Sequence of chain 6.I:
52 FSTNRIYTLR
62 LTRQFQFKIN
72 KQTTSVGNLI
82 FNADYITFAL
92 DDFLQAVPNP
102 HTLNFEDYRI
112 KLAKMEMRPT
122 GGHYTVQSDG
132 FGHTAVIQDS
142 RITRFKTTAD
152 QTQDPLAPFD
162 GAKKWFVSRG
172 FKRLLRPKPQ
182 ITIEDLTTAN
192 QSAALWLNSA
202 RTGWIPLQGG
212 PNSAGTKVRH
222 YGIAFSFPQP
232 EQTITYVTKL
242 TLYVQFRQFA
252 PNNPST

Sequence of chain 4.I:
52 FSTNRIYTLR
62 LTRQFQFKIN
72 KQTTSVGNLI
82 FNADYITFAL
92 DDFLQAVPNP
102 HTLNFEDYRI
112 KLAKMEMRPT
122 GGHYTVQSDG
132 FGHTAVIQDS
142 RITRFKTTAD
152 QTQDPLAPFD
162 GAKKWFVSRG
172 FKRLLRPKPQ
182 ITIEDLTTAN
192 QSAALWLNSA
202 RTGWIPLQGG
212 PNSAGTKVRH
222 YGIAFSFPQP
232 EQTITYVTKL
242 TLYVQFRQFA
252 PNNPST

Sequence of chain 4.G:
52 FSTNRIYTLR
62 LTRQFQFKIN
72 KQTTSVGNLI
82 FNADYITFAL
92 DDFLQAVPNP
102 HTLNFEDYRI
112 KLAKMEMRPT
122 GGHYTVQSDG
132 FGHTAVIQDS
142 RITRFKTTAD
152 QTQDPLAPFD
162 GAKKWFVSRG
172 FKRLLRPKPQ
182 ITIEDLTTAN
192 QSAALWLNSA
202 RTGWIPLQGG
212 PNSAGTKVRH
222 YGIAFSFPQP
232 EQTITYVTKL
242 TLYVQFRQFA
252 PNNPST

Binding-site contacts:
Ligand atom O3' contacts residue LYS112 of chain 4.G at 3.4 Å.
Ligand atom C6 contacts residue LEU175 of chain 4.G at 3.6 Å (hydrophobic).
Ligand atom C4 contacts residue LEU175 of chain 4.G at 3.9 Å (hydrophobic).
Ligand atom O6 contacts residue LYS115 of chain 4.G at 3.6 Å.
Ligand atom OP2 contacts residue TYR244 of chain 4.G at 3.1 Å (h-bond).
Ligand atom O6 contacts residue LYS173 of chain 4.G at 3.0 Å (salt-bridge).
Ligand atom C2 contacts residue THR59 of chain 4.G at 3.4 Å.
Ligand atom C5' contacts residue LEU113 of chain 4.G at 4.0 Å (hydrophobic).
Ligand atom C6 contacts residue LYS173 of chain 4.G at 3.9 Å.
Ligand atom OP1 contacts residue ARG61 of chain 4.G at 3.8 Å.
Ligand atom N7 contacts residue LEU175 of chain 4.G at 3.9 Å.
Ligand atom C5 contacts residue LYS115 of chain 4.G at 3.9 Å.
Ligand atom O3' contacts residue ARG61 of chain 4.G at 3.9 Å.
Ligand atom OP1 contacts residue PHE52 of chain 6.I at 3.0 Å (h-bond).
Ligand atom N7 contacts residue LYS115 of chain 4.G at 3.0 Å (salt-bridge).
Ligand atom OP2 contacts residue LYS165 of chain 4.I at 2.9 Å (salt-bridge).
Ligand atom O5' contacts residue TYR244 of chain 4.G at 3.8 Å.
Ligand atom N4 contacts residue LYS173 of chain 4.G at 3.8 Å.
Ligand atom O2 contacts residue THR59 of chain 4.G at 3.2 Å (h-bond).
Ligand atom C7 contacts residue PHE52 of chain 6.I at 3.7 Å (hydrophobic).
Ligand atom OP1 contacts residue LYS164 of chain 4.I at 3.3 Å.
Ligand atom O2 contacts residue GLN246 of chain 4.G at 2.7 Å (h-bond).
Ligand atom C2 contacts residue GLN246 of chain 4.G at 3.9 Å.
Ligand atom C8 contacts residue LYS115 of chain 4.G at 3.9 Å.
Ligand atom P contacts residue LYS165 of chain 4.I at 3.8 Å.
Ligand atom P contacts residue PHE52 of chain 6.I at 4.0 Å.
Ligand atom C8 contacts residue TYR244 of chain 4.G at 3.3 Å (hydrophobic).
Ligand atom N1 contacts residue THR59 of chain 4.G at 3.9 Å.
Ligand atom C5 contacts residue LEU175 of chain 4.G at 3.7 Å (hydrophobic).
Ligand atom C2' contacts residue TYR244 of chain 4.G at 3.8 Å (hydrophobic).
Ligand atom OP1 contacts residue LYS165 of chain 4.I at 2.8 Å (salt-bridge).
Ligand atom OP2 contacts residue ARG61 of chain 4.G at 2.7 Å (salt-bridge).
Ligand atom P contacts residue ARG61 of chain 4.G at 3.5 Å.
Ligand atom O6 contacts residue LEU175 of chain 4.G at 3.8 Å.
Ligand atom N9 contacts residue LEU175 of chain 4.G at 3.8 Å.
Ligand atom N3 contacts residue THR59 of chain 4.G at 3.3 Å (h-bond).
Ligand atom OP2 contacts residue LYS115 of chain 4.G at 3.8 Å.
Ligand atom O4 contacts residue ARG56 of chain 6.I at 3.1 Å (salt-bridge).
Ligand atom C8 contacts residue LEU175 of chain 4.G at 3.8 Å (hydrophobic).
Ligand atom C5 contacts residue LYS173 of chain 4.G at 4.0 Å.

A protein and the small-molecule ligand that binds it are described below.
Small molecule (SMILES): Cc1cn([C@H]2C[C@H](O)[C@@H](CO[P](=O)(O)O[C@H]3C[C@H](n4cnc5c(=O)[nH]c(N)nc54)O[C@@H]3CO[P](=O)(O)O[C@H]3C[C@H](n4ccc(N)nc4=O)O[C@@H]3COP(=O)=O)O2)c(=O)[nH]c1=O